Sequence of chain 1.N:
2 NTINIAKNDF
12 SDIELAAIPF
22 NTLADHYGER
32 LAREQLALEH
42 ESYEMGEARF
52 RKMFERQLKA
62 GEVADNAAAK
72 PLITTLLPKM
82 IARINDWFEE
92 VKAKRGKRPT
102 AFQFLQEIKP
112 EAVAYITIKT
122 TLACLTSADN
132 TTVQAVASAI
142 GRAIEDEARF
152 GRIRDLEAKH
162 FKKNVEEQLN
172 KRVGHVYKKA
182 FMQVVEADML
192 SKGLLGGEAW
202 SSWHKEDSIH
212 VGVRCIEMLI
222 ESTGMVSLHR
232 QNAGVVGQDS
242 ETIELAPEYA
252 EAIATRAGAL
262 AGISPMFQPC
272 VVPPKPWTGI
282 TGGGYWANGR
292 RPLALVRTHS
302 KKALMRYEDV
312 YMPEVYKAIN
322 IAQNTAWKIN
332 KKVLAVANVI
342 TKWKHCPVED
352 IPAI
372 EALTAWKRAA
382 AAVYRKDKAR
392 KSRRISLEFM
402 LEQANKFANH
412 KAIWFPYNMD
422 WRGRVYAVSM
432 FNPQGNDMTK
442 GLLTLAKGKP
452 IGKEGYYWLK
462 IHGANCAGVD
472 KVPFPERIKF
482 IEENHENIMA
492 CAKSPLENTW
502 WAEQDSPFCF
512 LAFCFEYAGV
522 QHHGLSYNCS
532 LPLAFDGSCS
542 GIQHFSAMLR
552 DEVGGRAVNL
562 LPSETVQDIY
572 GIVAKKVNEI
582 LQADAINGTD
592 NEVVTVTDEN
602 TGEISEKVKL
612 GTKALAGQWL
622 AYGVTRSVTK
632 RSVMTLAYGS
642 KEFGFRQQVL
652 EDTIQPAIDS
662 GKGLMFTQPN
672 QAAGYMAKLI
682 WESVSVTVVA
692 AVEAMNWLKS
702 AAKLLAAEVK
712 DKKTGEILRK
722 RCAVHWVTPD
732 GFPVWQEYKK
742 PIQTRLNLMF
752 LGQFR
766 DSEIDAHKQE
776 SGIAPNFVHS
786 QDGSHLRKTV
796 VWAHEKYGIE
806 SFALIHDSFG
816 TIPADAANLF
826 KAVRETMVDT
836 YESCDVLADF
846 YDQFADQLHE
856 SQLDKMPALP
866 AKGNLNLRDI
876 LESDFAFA

This protein binds this small molecule.
Small molecule (SMILES): Cc1cn([C@H]2C[C@H](O[P](=O)(O)OC[C@H]3O[C@@H](n4cc(C)c(=O)[nH]c4=O)C[C@@H]3O[P](=O)(O)OC[C@H]3O[C@@H](n4ccc(N)nc4=O)C[C@@H]3O[P](=O)(O)OC[C@H]3O[C@@H](n4ccc(N)nc4=O)C[C@@H]3O)[C@@H](CO[P](=O)(O)O[C@H]3C[C@H](n4cnc5c(N)ncnc54)O[C@@H]3CO[P](=O)(O)O[C@H]3C[C@H](n4cnc5c(=O)nc(N)[nH]c54)O[C@@H]3CO[P](=O)(O)O[C@H]3C[C@H](n4ccc(N)nc4=O)O[C@@H]3CO[P](=O)(O)O[C@H]3C[C@H](n4cc(C)c(=O)[nH]c4=O)O[C@@H]3CO[P](=O)(O)O[C@H]3C[C@H](n4cnc5c(=O)nc(N)[nH]c54)O[C@@H]3CO)O2)c(=O)[nH]c1=O

Binding-site contacts:
Ligand atom N3 contacts residue PHE644 of chain 1.N at 4.3 Å.
Ligand atom OP1 contacts residue LYS704 of chain 1.N at 3.1 Å.
Ligand atom C4' contacts residue ARG647 of chain 1.N at 4.3 Å.
Ligand atom O5' contacts residue ARG647 of chain 1.N at 4.3 Å.
Ligand atom C2 contacts residue PHE644 of chain 1.N at 4.3 Å (hydrophobic).
Ligand atom C5' contacts residue ARG647 of chain 1.N at 3.7 Å.
Ligand atom O2 contacts residue PHE644 of chain 1.N at 4.2 Å.
Ligand atom N2 contacts residue PHE644 of chain 1.N at 3.5 Å.
Ligand atom OP1 contacts residue ARG722 of chain 1.N at 3.8 Å.
Ligand atom C2 contacts residue PHE644 of chain 1.N at 4.5 Å (hydrophobic).